Sequence of chain 1.C:
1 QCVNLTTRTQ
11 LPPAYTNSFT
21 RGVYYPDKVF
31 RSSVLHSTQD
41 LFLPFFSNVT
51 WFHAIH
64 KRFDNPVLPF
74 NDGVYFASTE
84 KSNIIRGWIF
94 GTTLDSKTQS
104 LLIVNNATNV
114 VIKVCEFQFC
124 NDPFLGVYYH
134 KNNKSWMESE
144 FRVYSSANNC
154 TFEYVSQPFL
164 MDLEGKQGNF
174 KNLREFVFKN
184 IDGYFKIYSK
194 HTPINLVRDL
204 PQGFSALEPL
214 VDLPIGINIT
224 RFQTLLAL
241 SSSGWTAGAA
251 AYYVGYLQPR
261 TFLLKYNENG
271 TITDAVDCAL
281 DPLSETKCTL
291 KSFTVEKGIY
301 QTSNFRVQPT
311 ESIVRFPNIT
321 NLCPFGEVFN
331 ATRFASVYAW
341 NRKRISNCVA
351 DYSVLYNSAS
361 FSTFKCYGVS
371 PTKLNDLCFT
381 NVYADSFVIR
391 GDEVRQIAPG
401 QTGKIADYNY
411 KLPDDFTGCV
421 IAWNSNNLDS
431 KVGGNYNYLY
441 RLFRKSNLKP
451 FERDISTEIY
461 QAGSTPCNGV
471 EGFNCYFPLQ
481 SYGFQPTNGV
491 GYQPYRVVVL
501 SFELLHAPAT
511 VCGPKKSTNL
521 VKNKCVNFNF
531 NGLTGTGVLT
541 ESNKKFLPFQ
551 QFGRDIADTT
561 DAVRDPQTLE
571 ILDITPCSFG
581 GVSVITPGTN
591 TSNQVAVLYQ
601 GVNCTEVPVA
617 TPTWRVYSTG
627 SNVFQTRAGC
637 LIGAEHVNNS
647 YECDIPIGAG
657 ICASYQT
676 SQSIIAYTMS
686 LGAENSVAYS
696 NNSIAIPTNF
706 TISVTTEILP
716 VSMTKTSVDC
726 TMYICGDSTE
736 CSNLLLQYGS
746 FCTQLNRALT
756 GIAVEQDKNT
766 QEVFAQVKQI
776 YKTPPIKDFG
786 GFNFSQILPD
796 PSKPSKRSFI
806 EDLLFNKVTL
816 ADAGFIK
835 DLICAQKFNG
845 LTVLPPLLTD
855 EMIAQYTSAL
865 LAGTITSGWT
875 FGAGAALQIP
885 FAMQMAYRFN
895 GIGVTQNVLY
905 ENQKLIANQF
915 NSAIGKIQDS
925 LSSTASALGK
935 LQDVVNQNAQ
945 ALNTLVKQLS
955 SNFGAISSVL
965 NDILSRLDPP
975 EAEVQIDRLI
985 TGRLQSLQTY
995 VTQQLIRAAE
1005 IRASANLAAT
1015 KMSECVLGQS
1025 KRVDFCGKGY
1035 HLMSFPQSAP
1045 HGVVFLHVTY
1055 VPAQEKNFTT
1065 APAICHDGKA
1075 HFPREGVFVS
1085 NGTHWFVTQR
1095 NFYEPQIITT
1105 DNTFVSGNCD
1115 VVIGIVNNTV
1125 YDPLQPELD

Sequence of chain 1.A:
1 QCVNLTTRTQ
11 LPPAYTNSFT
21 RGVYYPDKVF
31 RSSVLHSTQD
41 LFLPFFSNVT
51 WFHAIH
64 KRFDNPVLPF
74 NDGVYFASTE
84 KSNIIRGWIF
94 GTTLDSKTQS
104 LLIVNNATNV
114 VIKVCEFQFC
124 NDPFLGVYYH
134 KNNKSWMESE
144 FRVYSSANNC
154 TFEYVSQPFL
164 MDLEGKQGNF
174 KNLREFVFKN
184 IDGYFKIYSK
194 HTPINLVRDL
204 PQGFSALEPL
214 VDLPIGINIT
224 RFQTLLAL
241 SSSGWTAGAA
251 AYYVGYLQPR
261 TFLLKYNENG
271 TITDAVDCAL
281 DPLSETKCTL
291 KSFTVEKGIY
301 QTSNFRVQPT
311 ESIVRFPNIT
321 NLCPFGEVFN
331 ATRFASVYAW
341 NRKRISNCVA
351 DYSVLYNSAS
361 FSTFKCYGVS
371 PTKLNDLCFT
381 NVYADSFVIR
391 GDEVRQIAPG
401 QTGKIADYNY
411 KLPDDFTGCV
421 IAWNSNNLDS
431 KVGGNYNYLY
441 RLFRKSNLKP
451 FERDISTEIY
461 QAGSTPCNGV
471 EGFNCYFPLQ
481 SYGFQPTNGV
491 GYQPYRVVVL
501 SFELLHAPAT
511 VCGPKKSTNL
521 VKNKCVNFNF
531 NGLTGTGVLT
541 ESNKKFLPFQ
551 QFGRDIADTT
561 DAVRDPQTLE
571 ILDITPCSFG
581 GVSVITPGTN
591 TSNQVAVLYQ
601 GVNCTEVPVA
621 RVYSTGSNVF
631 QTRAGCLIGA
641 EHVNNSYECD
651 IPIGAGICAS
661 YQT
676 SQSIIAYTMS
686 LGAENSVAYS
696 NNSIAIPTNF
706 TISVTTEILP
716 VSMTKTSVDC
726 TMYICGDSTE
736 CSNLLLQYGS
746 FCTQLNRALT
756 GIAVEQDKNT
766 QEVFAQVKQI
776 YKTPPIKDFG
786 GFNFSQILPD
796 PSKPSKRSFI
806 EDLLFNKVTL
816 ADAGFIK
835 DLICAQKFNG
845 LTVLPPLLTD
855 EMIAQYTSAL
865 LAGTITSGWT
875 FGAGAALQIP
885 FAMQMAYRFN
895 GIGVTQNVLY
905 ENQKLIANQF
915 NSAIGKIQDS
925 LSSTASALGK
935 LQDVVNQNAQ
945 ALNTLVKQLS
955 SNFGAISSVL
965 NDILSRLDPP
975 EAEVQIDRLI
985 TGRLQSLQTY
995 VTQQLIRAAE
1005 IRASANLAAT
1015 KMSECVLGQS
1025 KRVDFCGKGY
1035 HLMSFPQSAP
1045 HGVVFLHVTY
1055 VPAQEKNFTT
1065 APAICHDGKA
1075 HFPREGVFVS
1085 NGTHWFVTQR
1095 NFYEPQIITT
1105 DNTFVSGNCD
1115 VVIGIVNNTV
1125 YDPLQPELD

Binding-site contacts:
Ligand atom O5 contacts residue LYS545 of chain 1.C at 3.6 Å (salt-bridge).
Ligand atom C8 contacts residue GLU268 of chain 1.A at 3.1 Å.
Ligand atom N2 contacts residue GLU268 of chain 1.A at 4.0 Å.
Ligand atom C7 contacts residue GLU268 of chain 1.A at 4.0 Å.
Ligand atom O6 contacts residue LYS545 of chain 1.C at 4.1 Å.
Ligand atom O5 contacts residue ASN269 of chain 1.A at 4.2 Å.
Ligand atom C5 contacts residue LYS545 of chain 1.C at 4.2 Å.
Ligand atom C6 contacts residue LYS545 of chain 1.C at 3.6 Å.
Ligand atom C1 contacts residue ASN269 of chain 1.A at 3.8 Å.
Ligand atom N2 contacts residue ASN267 of chain 1.A at 4.4 Å.
Ligand atom C8 contacts residue ASN267 of chain 1.A at 4.0 Å.
Ligand atom C7 contacts residue ASN267 of chain 1.A at 4.4 Å.

A small-molecule ligand and the protein it binds are described below.
Small molecule (SMILES): CC(=O)N[C@@H]1[C@@H](O)[C@H](O)[C@@H](CO)O[C@H]1O